Binding-site contacts:
Ligand atom C7 contacts residue NAG1 of chain 1.L at 4.3 Å.
Ligand atom C1 contacts residue NAG1 of chain 1.L at 3.4 Å.
Ligand atom C1 contacts residue ASN77 of chain 1.F at 1.5 Å.
Ligand atom C2 contacts residue NAG1 of chain 1.L at 4.3 Å.
Ligand atom C8 contacts residue ASN77 of chain 1.F at 4.1 Å.
Ligand atom C6 contacts residue THR94 of chain 1.F at 4.0 Å.
Ligand atom C5 contacts residue NAG1 of chain 1.L at 4.5 Å.
Ligand atom C3 contacts residue ASN77 of chain 1.F at 3.7 Å.
Ligand atom O7 contacts residue ASN77 of chain 1.F at 2.3 Å (h-bond).
Ligand atom C8 contacts residue NAG1 of chain 1.L at 4.3 Å.
Ligand atom O5 contacts residue ASN77 of chain 1.F at 2.4 Å (h-bond).
Ligand atom N2 contacts residue ASN77 of chain 1.F at 2.8 Å (h-bond).
Ligand atom C5 contacts residue ASN77 of chain 1.F at 3.7 Å.
Ligand atom O5 contacts residue THR94 of chain 1.F at 3.8 Å.
Ligand atom C7 contacts residue ASN77 of chain 1.F at 2.7 Å.
Ligand atom C2 contacts residue ASN77 of chain 1.F at 2.3 Å.
Ligand atom O6 contacts residue THR94 of chain 1.F at 4.0 Å.
Ligand atom C4 contacts residue ASN77 of chain 1.F at 4.2 Å.
Ligand atom O5 contacts residue NAG1 of chain 1.L at 4.2 Å.
Ligand atom N2 contacts residue NAG1 of chain 1.L at 4.2 Å.

Sequence of chain 1.F:
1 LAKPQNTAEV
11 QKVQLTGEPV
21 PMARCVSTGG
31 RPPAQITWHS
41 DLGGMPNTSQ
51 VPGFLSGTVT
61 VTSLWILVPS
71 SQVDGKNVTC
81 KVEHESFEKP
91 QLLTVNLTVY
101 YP

This protein binds this small molecule.
Small molecule (SMILES): CC(=O)N[C@H]1[C@H](O[C@H]2[C@H](O)[C@@H](NC(C)=O)CO[C@@H]2CO)O[C@H](CO)[C@@H](O)[C@@H]1O